This protein binds this small molecule.
Small molecule (SMILES): O=c1[nH]cnc2c1ncn2[C@@H]1O[C@H](COP(=O)(O)O)[C@@H](O)[C@H]1O

Binding-site contacts:
Ligand atom O5' contacts residue GLY333 of chain 1.J at 3.4 Å.
Ligand atom N1 contacts residue GLY420 of chain 1.J at 3.3 Å (h-bond).
Ligand atom O3' contacts residue ASP369 of chain 1.J at 3.2 Å.
Ligand atom O1P contacts residue SER393 of chain 1.J at 2.5 Å (h-bond).
Ligand atom O2P contacts residue GLY333 of chain 1.J at 3.4 Å.
Ligand atom O2' contacts residue ARG327 of chain 1.J at 2.5 Å (salt-bridge).
Ligand atom O5' contacts residue SER334 of chain 1.J at 3.0 Å (h-bond).
Ligand atom P contacts residue SER334 of chain 1.J at 3.4 Å.
Ligand atom N9 contacts residue NAD1 of chain 1.RA at 3.4 Å.
Ligand atom O6 contacts residue MET419 of chain 1.J at 2.6 Å (h-bond).
Ligand atom O1P contacts residue GLY392 of chain 1.J at 3.2 Å.
Ligand atom C2 contacts residue NAD1 of chain 1.RA at 3.5 Å.
Ligand atom N7 contacts residue NAD1 of chain 1.RA at 3.2 Å.
Ligand atom C4 contacts residue NAD1 of chain 1.RA at 3.4 Å.
Ligand atom C6 contacts residue MET419 of chain 1.J at 3.4 Å (hydrophobic).
Ligand atom O3P contacts residue GLY370 of chain 1.J at 3.2 Å.
Ligand atom C5 contacts residue NAD1 of chain 1.RA at 3.2 Å.
Ligand atom O6 contacts residue NAD1 of chain 1.RA at 3.4 Å.
Ligand atom N3 contacts residue ILE335 of chain 1.J at 3.4 Å.
Ligand atom C1' contacts residue NAD1 of chain 1.RA at 3.3 Å.
Ligand atom C2 contacts residue ILE335 of chain 1.J at 3.6 Å (hydrophobic).
Ligand atom C6 contacts residue GLY418 of chain 1.J at 3.5 Å.
Ligand atom O3' contacts residue GLY370 of chain 1.J at 2.9 Å (h-bond).
Ligand atom O6 contacts residue GLY420 of chain 1.J at 2.4 Å (h-bond).
Ligand atom O1P contacts residue TYR416 of chain 1.J at 3.2 Å (h-bond).
Ligand atom C8 contacts residue NAD1 of chain 1.RA at 3.4 Å.
Ligand atom O2P contacts residue GLY370 of chain 1.J at 3.4 Å.
Ligand atom N1 contacts residue GLY418 of chain 1.J at 3.6 Å.
Ligand atom O2P contacts residue GLY371 of chain 1.J at 3.2 Å (h-bond).
Ligand atom C5' contacts residue TYR416 of chain 1.J at 3.5 Å (hydrophobic).
Ligand atom C6 contacts residue GLY420 of chain 1.J at 3.2 Å.
Ligand atom O3P contacts residue GLY392 of chain 1.J at 3.1 Å (h-bond).
Ligand atom C2 contacts residue CYS336 of chain 1.J at 3.5 Å (hydrophobic).
Ligand atom C6 contacts residue NAD1 of chain 1.RA at 3.3 Å.
Ligand atom N1 contacts residue NAD1 of chain 1.RA at 3.5 Å.
Ligand atom N3 contacts residue NAD1 of chain 1.RA at 3.5 Å.
Ligand atom O6 contacts residue GLY418 of chain 1.J at 3.1 Å.
Ligand atom O2P contacts residue SER334 of chain 1.J at 2.7 Å (h-bond).
Ligand atom N7 contacts residue MET75 of chain 1.J at 3.4 Å.
Ligand atom N3 contacts residue CYS336 of chain 1.J at 3.5 Å.

Sequence of chain 1.J:
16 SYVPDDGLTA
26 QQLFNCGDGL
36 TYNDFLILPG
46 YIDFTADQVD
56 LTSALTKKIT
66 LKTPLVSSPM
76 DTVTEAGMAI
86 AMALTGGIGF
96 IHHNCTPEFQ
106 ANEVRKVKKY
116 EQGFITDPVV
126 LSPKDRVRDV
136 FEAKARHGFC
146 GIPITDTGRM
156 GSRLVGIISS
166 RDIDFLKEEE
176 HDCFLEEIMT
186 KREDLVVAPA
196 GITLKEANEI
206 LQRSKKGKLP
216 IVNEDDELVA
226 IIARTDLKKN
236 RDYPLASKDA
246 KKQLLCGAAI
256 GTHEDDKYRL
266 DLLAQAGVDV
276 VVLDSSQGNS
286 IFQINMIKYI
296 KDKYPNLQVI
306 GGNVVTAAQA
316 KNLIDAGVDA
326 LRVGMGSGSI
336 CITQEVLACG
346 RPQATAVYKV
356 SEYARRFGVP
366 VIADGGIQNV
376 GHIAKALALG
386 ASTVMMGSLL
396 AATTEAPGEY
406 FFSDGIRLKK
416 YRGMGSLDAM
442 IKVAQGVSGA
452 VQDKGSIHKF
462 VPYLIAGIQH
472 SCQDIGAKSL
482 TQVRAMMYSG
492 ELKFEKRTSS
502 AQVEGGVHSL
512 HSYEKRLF